Binding-site contacts:
Ligand atom O3P contacts residue TYR135 of chain 1.A at 2.6 Å (h-bond).
Ligand atom C contacts residue ASN180 of chain 1.A at 3.6 Å.
Ligand atom CB contacts residue TRP235 of chain 1.A at 3.5 Å (hydrophobic).
Ligand atom CG contacts residue GLU187 of chain 1.A at 3.8 Å.
Ligand atom SG contacts residue TRP235 of chain 1.A at 3.7 Å.
Ligand atom C contacts residue LEU179 of chain 1.A at 3.8 Å (hydrophobic).
Ligand atom P contacts residue TYR135 of chain 1.A at 3.8 Å.
Ligand atom O contacts residue LEU234 of chain 1.A at 3.5 Å.
Ligand atom O contacts residue ASN231 of chain 1.A at 2.9 Å (h-bond).
Ligand atom CA contacts residue ASN180 of chain 1.A at 3.7 Å.
Ligand atom CB contacts residue ASN180 of chain 1.A at 3.3 Å.
Ligand atom O contacts residue LEU179 of chain 1.A at 3.7 Å.
Ligand atom N contacts residue ASN231 of chain 1.A at 2.9 Å (h-bond).
Ligand atom O1P contacts residue ARG61 of chain 1.A at 2.8 Å (salt-bridge).
Ligand atom CE contacts residue ILE224 of chain 1.A at 3.8 Å (hydrophobic).
Ligand atom O contacts residue LYS54 of chain 1.A at 3.6 Å.
Ligand atom O1P contacts residue ARG134 of chain 1.A at 2.8 Å (salt-bridge).
Ligand atom CA contacts residue ASN180 of chain 1.A at 3.5 Å.
Ligand atom P contacts residue ARG134 of chain 1.A at 3.8 Å.
Ligand atom O contacts residue LEU234 of chain 1.A at 3.7 Å.
Ligand atom NE contacts residue ARG65 of chain 1.A at 3.8 Å.
Ligand atom OXT contacts residue LYS54 of chain 1.A at 2.6 Å (salt-bridge).
Ligand atom CA contacts residue LEU179 of chain 1.A at 3.6 Å (hydrophobic).
Ligand atom CD contacts residue ARG65 of chain 1.A at 3.4 Å.
Ligand atom O contacts residue VAL183 of chain 1.A at 3.5 Å.
Ligand atom CB contacts residue ASN180 of chain 1.A at 3.5 Å.
Ligand atom SG contacts residue GLU187 of chain 1.A at 3.5 Å (salt-bridge).
Ligand atom N contacts residue LEU234 of chain 1.A at 3.5 Å.
Ligand atom C contacts residue LEU234 of chain 1.A at 3.8 Å (hydrophobic).
Ligand atom P contacts residue ARG61 of chain 1.A at 3.7 Å.
Ligand atom O2P contacts residue ARG61 of chain 1.A at 2.9 Å (salt-bridge).
Ligand atom N contacts residue LEU179 of chain 1.A at 3.5 Å.
Ligand atom O3P contacts residue ARG134 of chain 1.A at 2.8 Å (salt-bridge).
Ligand atom SD contacts residue ILE224 of chain 1.A at 3.8 Å.
Ligand atom C contacts residue ASN231 of chain 1.A at 3.7 Å.
Ligand atom C contacts residue LYS54 of chain 1.A at 3.5 Å.
Ligand atom CA contacts residue ASN231 of chain 1.A at 3.4 Å.
Ligand atom N contacts residue ASN180 of chain 1.A at 2.8 Å (h-bond).
Ligand atom CB contacts residue ASN231 of chain 1.A at 3.3 Å.
Ligand atom CG2 contacts residue LEU234 of chain 1.A at 3.6 Å (hydrophobic).

The protein below binds the small molecule below.
Small molecule (SMILES): CSCC[C@H](NC(=O)[C@H](COP(=O)(O)O)NC(=O)[C@H](CO)NC(=O)[C@H](CS)NC(=O)[C@H](CCCN=C(N)N)NC(=O)[C@@H](N)C(C)C)C(=O)N[C@@H](CO)C(=O)O

Sequence of chain 1.A:
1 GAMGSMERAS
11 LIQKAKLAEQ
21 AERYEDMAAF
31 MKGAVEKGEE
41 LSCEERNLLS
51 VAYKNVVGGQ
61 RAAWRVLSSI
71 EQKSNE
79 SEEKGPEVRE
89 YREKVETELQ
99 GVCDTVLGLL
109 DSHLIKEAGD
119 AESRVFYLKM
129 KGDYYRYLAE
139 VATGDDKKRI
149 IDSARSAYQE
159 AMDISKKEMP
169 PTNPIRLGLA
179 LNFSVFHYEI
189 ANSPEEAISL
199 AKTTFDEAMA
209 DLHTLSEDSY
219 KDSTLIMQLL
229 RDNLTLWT